The protein below binds the small molecule below.
Small molecule (SMILES): Cc1oc2cc3oc(=O)c(CCC(=O)N4CCCCC4)c(C)c3cc2c1C

Binding-site contacts:
Ligand atom C6 contacts residue PHE290 of chain 3.A at 4.1 Å (hydrophobic).
Ligand atom C13 contacts residue TYR297 of chain 3.A at 3.9 Å (hydrophobic).
Ligand atom C13 contacts residue GLY458 of chain 3.A at 3.8 Å.
Ligand atom C16 contacts residue TYR297 of chain 3.A at 3.9 Å (hydrophobic).
Ligand atom C11 contacts residue GLY458 of chain 3.A at 3.9 Å.
Ligand atom C26 contacts residue TRP178 of chain 3.A at 3.8 Å (hydrophobic).
Ligand atom C27 contacts residue PHE171 of chain 3.A at 3.8 Å (hydrophobic).
Ligand atom O10 contacts residue TYR297 of chain 3.A at 3.9 Å.
Ligand atom C8 contacts residue HIS293 of chain 3.A at 4.0 Å.
Ligand atom C6 contacts residue TYR457 of chain 3.A at 3.9 Å (hydrophobic).
Ligand atom C14 contacts residue PHE290 of chain 3.A at 3.6 Å (hydrophobic).
Ligand atom O10 contacts residue GLY458 of chain 3.A at 3.8 Å.
Ligand atom C6 contacts residue HIS293 of chain 3.A at 3.4 Å.
Ligand atom C2 contacts residue TYR457 of chain 3.A at 4.0 Å (hydrophobic).
Ligand atom O7 contacts residue HIS293 of chain 3.A at 3.1 Å.
Ligand atom C18 contacts residue TYR297 of chain 3.A at 3.5 Å (hydrophobic).
Ligand atom C3 contacts residue TYR297 of chain 3.A at 4.1 Å (hydrophobic).
Ligand atom O17 contacts residue ILE304 of chain 3.A at 3.6 Å.
Ligand atom O10 contacts residue GLY294 of chain 3.A at 4.1 Å.
Ligand atom O17 contacts residue TYR297 of chain 3.A at 3.8 Å.
Ligand atom C11 contacts residue TYR297 of chain 3.A at 3.7 Å (hydrophobic).
Ligand atom O17 contacts residue CYS302 of chain 3.A at 3.9 Å.
Ligand atom C14 contacts residue GLU289 of chain 3.A at 3.8 Å.
Ligand atom C19 contacts residue GLY458 of chain 3.A at 3.5 Å.
Ligand atom N22 contacts residue PHE171 of chain 3.A at 4.0 Å.
Ligand atom C1 contacts residue GLY294 of chain 3.A at 3.7 Å.
Ligand atom C12 contacts residue TYR297 of chain 3.A at 3.7 Å (hydrophobic).
Ligand atom C8 contacts residue PHE290 of chain 3.A at 3.6 Å (hydrophobic).
Ligand atom O10 contacts residue HIS293 of chain 3.A at 3.7 Å.
Ligand atom C2 contacts residue GLY458 of chain 3.A at 4.1 Å.
Ligand atom C1 contacts residue HIS293 of chain 3.A at 3.4 Å.
Ligand atom C23 contacts residue CYS302 of chain 3.A at 4.1 Å (hydrophobic).
Ligand atom C1 contacts residue TYR457 of chain 3.A at 3.7 Å (hydrophobic).
Ligand atom C12 contacts residue GLY458 of chain 3.A at 3.8 Å.
Ligand atom C2 contacts residue HIS293 of chain 3.A at 4.0 Å.
Ligand atom O7 contacts residue PHE290 of chain 3.A at 3.3 Å.
Ligand atom C14 contacts residue HIS293 of chain 3.A at 4.1 Å.
Ligand atom C3 contacts residue GLY458 of chain 3.A at 4.1 Å.
Ligand atom C23 contacts residue PHE171 of chain 3.A at 3.8 Å (hydrophobic).
Ligand atom C25 contacts residue TRP178 of chain 3.A at 4.1 Å (hydrophobic).

Sequence of chain 3.A:
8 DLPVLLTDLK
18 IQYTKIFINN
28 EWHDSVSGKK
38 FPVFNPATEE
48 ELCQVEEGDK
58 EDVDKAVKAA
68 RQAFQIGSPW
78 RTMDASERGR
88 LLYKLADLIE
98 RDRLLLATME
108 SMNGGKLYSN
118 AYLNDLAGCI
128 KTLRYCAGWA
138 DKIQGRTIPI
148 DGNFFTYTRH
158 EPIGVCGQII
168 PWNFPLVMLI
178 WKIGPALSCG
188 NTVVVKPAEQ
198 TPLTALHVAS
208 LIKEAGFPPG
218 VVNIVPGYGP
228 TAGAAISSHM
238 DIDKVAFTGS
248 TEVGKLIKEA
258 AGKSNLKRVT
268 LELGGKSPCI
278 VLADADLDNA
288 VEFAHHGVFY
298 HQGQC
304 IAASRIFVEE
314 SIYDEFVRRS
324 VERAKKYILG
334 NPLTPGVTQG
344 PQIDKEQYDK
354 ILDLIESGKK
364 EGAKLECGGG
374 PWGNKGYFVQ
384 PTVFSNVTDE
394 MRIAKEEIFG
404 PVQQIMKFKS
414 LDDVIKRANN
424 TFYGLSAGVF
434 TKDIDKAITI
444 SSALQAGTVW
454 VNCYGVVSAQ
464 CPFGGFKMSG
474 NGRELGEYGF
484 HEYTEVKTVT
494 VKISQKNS